Sequence of chain 1.C:
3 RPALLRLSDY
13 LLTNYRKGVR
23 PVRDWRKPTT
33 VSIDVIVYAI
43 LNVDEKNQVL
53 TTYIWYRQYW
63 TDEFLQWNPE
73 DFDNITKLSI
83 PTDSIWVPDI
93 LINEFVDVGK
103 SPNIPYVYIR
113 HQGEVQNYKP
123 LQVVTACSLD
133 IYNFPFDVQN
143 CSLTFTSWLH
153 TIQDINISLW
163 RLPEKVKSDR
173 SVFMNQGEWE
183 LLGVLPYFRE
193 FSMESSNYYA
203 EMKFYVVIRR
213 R

Binding-site contacts:
Ligand atom C2 contacts residue ASN76 of chain 1.C at 2.5 Å.
Ligand atom O7 contacts residue ASP75 of chain 1.C at 4.3 Å.
Ligand atom C3 contacts residue ASN76 of chain 1.C at 3.8 Å.
Ligand atom C8 contacts residue ASP75 of chain 1.C at 3.3 Å.
Ligand atom C4 contacts residue ASN76 of chain 1.C at 4.2 Å.
Ligand atom C7 contacts residue ASN76 of chain 1.C at 3.2 Å.
Ligand atom C8 contacts residue ASN76 of chain 1.C at 4.4 Å.
Ligand atom O5 contacts residue ASN76 of chain 1.C at 2.4 Å (h-bond).
Ligand atom O7 contacts residue ASN76 of chain 1.C at 3.2 Å (h-bond).
Ligand atom C1 contacts residue ASN76 of chain 1.C at 1.4 Å.
Ligand atom O7 contacts residue ARG28 of chain 1.D at 4.1 Å.
Ligand atom N2 contacts residue ASN76 of chain 1.C at 2.9 Å (h-bond).
Ligand atom C7 contacts residue ASP75 of chain 1.C at 4.2 Å.
Ligand atom C5 contacts residue ASN76 of chain 1.C at 3.7 Å.

The protein below binds the small molecule below.
Small molecule (SMILES): CC(=O)N[C@@H]1[C@@H](O)[C@H](O)[C@@H](CO)O[C@H]1O

Sequence of chain 1.D:
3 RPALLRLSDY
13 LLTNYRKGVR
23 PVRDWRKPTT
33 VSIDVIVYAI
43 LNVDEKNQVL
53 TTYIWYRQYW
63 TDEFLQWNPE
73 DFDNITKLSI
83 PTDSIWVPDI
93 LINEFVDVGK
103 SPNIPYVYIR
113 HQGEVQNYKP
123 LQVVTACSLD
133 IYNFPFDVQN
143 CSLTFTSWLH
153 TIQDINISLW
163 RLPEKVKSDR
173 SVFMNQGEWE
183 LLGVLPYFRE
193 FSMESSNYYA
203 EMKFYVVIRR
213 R